Sequence of chain 1.A:
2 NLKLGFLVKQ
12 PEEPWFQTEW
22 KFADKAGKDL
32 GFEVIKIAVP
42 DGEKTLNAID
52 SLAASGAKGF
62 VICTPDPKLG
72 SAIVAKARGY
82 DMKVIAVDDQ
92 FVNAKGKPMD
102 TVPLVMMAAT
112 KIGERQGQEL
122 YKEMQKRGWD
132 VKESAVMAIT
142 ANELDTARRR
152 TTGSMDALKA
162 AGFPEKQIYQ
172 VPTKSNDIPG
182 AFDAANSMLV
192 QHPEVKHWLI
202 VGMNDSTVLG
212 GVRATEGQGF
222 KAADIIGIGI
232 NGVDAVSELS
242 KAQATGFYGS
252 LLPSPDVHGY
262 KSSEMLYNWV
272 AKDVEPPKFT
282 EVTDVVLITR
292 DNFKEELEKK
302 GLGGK

Binding-site contacts:
Ligand atom O3 contacts residue GAL1 of chain 1.C at 0.3 Å (h-bond).
Ligand atom O6 contacts residue ASP89 of chain 1.A at 2.8 Å (salt-bridge).
Ligand atom C3 contacts residue GLU14 of chain 1.A at 3.7 Å.
Ligand atom O6 contacts residue MET108 of chain 1.A at 3.9 Å.
Ligand atom C6 contacts residue ASP89 of chain 1.A at 3.7 Å.
Ligand atom O5 contacts residue ARG151 of chain 1.A at 2.7 Å (salt-bridge).
Ligand atom C2 contacts residue LYS10 of chain 1.A at 3.9 Å.
Ligand atom C3 contacts residue GAL1 of chain 1.C at 0.2 Å.
Ligand atom C4 contacts residue TRP16 of chain 1.A at 3.8 Å (hydrophobic).
Ligand atom O4 contacts residue ASN232 of chain 1.A at 2.5 Å (h-bond).
Ligand atom O3 contacts residue ASN205 of chain 1.A at 3.1 Å (h-bond).
Ligand atom O3 contacts residue ASN232 of chain 1.A at 3.2 Å (h-bond).
Ligand atom O1 contacts residue ASP89 of chain 1.A at 3.6 Å.
Ligand atom C2 contacts residue MET204 of chain 1.A at 3.9 Å (hydrophobic).
Ligand atom C4 contacts residue GAL1 of chain 1.C at 0.3 Å.
Ligand atom C6 contacts residue ARG151 of chain 1.A at 3.6 Å.
Ligand atom C5 contacts residue GAL1 of chain 1.C at 0.4 Å.
Ligand atom O1 contacts residue ASP90 of chain 1.A at 2.6 Å (salt-bridge).
Ligand atom O1 contacts residue LYS10 of chain 1.A at 3.2 Å (salt-bridge).
Ligand atom O4 contacts residue GAL1 of chain 1.C at 0.1 Å (h-bond).
Ligand atom O2 contacts residue MET204 of chain 1.A at 3.4 Å.
Ligand atom O3 contacts residue GLU14 of chain 1.A at 2.8 Å (salt-bridge).
Ligand atom C1 contacts residue ARG151 of chain 1.A at 3.6 Å.
Ligand atom C1 contacts residue GAL1 of chain 1.C at 0.6 Å.
Ligand atom C1 contacts residue ASP90 of chain 1.A at 3.3 Å.
Ligand atom C5 contacts residue ARG151 of chain 1.A at 3.8 Å.
Ligand atom C2 contacts residue GAL1 of chain 1.C at 0.3 Å.
Ligand atom C4 contacts residue ASN232 of chain 1.A at 3.5 Å.
Ligand atom O2 contacts residue LYS10 of chain 1.A at 2.8 Å (salt-bridge).
Ligand atom C1 contacts residue LYS10 of chain 1.A at 3.8 Å.
Ligand atom C6 contacts residue MET108 of chain 1.A at 3.6 Å (hydrophobic).
Ligand atom C5 contacts residue TRP16 of chain 1.A at 3.8 Å (hydrophobic).
Ligand atom O5 contacts residue GAL1 of chain 1.C at 0.6 Å (h-bond).
Ligand atom C6 contacts residue TRP16 of chain 1.A at 3.7 Å (hydrophobic).
Ligand atom O5 contacts residue ASP90 of chain 1.A at 3.9 Å.
Ligand atom O6 contacts residue GAL1 of chain 1.C at 0.2 Å (h-bond).
Ligand atom C6 contacts residue GAL1 of chain 1.C at 0.4 Å.
Ligand atom O1 contacts residue GAL1 of chain 1.C at 1.1 Å.
Ligand atom O2 contacts residue GAL1 of chain 1.C at 0.6 Å (h-bond).
Ligand atom O4 contacts residue ARG151 of chain 1.A at 3.0 Å (salt-bridge).

The small molecule below binds the protein below.
Small molecule (SMILES): OC[C@H]1O[C@H](O)[C@H](O)[C@@H](O)[C@H]1O